Binding-site contacts:
Ligand atom C7 contacts residue ASN12 of chain 1.I at 3.9 Å.
Ligand atom C2 contacts residue ASN12 of chain 1.I at 3.2 Å.
Ligand atom C1 contacts residue ASN12 of chain 1.I at 2.1 Å.
Ligand atom N2 contacts residue ASN12 of chain 1.I at 3.8 Å.
Ligand atom O7 contacts residue ASN12 of chain 1.I at 3.7 Å.
Ligand atom O5 contacts residue ASN12 of chain 1.I at 2.6 Å (h-bond).
Ligand atom C5 contacts residue ASN12 of chain 1.I at 4.0 Å.

Sequence of chain 1.I:
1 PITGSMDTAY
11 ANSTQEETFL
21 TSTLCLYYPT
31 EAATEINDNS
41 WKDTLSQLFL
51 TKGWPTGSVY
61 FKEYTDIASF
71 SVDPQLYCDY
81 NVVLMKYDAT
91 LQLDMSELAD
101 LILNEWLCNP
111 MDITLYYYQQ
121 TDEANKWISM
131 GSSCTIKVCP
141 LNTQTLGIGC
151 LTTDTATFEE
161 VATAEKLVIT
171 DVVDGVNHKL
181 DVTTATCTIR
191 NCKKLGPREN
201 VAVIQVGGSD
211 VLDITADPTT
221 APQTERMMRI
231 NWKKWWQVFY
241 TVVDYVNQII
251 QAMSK

A small-molecule ligand and the protein it binds are described below.
Small molecule (SMILES): CC(=O)N[C@H]1[C@H](O[C@H]2[C@H](O)[C@@H](NC(C)=O)CO[C@@H]2CO)O[C@H](CO)[C@@H](O)[C@@H]1O